Sequence of chain 1.E:
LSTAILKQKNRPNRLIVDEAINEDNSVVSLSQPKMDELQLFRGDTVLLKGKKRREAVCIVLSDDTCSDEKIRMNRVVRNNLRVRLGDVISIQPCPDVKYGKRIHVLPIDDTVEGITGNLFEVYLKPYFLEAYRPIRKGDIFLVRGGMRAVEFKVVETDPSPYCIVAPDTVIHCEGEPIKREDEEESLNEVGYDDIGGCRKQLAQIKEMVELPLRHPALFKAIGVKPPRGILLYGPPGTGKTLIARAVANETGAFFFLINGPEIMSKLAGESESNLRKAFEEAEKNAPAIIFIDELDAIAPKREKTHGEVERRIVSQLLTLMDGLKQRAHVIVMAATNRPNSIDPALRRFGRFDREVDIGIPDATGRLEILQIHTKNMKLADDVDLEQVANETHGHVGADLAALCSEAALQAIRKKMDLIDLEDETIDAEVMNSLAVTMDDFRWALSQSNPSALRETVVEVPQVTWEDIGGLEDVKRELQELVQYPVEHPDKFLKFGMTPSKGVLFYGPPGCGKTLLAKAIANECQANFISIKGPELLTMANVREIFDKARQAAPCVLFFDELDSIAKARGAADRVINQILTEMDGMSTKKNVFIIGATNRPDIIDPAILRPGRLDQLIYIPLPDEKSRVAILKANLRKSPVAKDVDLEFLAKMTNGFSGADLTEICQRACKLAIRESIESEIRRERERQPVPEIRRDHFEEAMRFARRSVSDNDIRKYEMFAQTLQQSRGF

Binding-site contacts:
Ligand atom O1B contacts residue GLY250 of chain 1.F at 3.4 Å (h-bond).
Ligand atom O3G contacts residue THR252 of chain 1.F at 3.6 Å.
Ligand atom N3 contacts residue LEU253 of chain 1.F at 3.5 Å.
Ligand atom O2B contacts residue THR252 of chain 1.F at 2.6 Å (h-bond).
Ligand atom PB contacts residue MG1 of chain 1.AA at 3.7 Å.
Ligand atom O1A contacts residue THR252 of chain 1.F at 3.4 Å.
Ligand atom N1 contacts residue ILE206 of chain 1.F at 3.7 Å.
Ligand atom PB contacts residue GLY248 of chain 1.F at 3.7 Å.
Ligand atom N9 contacts residue GLY408 of chain 1.F at 3.7 Å.
Ligand atom O3B contacts residue PRO247 of chain 1.F at 3.7 Å.
Ligand atom N1 contacts residue GLY207 of chain 1.F at 3.1 Å (h-bond).
Ligand atom N7 contacts residue GLY248 of chain 1.F at 3.4 Å (h-bond).
Ligand atom O1A contacts residue LEU253 of chain 1.F at 2.9 Å (h-bond).
Ligand atom N7 contacts residue THR249 of chain 1.F at 3.3 Å.
Ligand atom O2' contacts residue HIS384 of chain 1.F at 3.0 Å.
Ligand atom O3A contacts residue GLY250 of chain 1.F at 3.2 Å (h-bond).
Ligand atom PG contacts residue MG1 of chain 1.AA at 3.5 Å.
Ligand atom C8 contacts residue ALA409 of chain 1.F at 3.7 Å (hydrophobic).
Ligand atom C2 contacts residue ASP205 of chain 1.F at 3.3 Å.
Ligand atom O1A contacts residue GLY250 of chain 1.F at 3.6 Å.
Ligand atom N6 contacts residue GLY207 of chain 1.F at 3.0 Å (h-bond).
Ligand atom O4' contacts residue ALA409 of chain 1.F at 3.5 Å.
Ligand atom C5' contacts residue PHE360 of chain 1.E at 3.6 Å (hydrophobic).
Ligand atom O3G contacts residue MG1 of chain 1.AA at 2.0 Å.
Ligand atom N3 contacts residue HIS384 of chain 1.F at 3.4 Å (h-bond).
Ligand atom N6 contacts residue THR249 of chain 1.F at 3.6 Å.
Ligand atom C8 contacts residue GLY408 of chain 1.F at 3.5 Å.
Ligand atom N7 contacts residue GLY408 of chain 1.F at 3.5 Å.
Ligand atom C1' contacts residue HIS384 of chain 1.F at 3.5 Å.
Ligand atom C4 contacts residue LEU253 of chain 1.F at 3.5 Å (hydrophobic).
Ligand atom O3B contacts residue GLY248 of chain 1.F at 2.7 Å (h-bond).
Ligand atom O3A contacts residue GLY248 of chain 1.F at 3.5 Å.
Ligand atom N7 contacts residue GLY250 of chain 1.F at 3.3 Å.
Ligand atom O1B contacts residue THR252 of chain 1.F at 3.7 Å.
Ligand atom S1G contacts residue LYS251 of chain 1.F at 3.4 Å (salt-bridge).
Ligand atom C8 contacts residue GLY248 of chain 1.F at 3.1 Å.
Ligand atom C2 contacts residue LEU253 of chain 1.F at 3.5 Å (hydrophobic).
Ligand atom O2B contacts residue MG1 of chain 1.AA at 2.3 Å.
Ligand atom S1G contacts residue ASN348 of chain 1.F at 2.9 Å (h-bond).
Ligand atom O1B contacts residue LYS251 of chain 1.F at 2.8 Å (salt-bridge).

Sequence of chain 1.F:
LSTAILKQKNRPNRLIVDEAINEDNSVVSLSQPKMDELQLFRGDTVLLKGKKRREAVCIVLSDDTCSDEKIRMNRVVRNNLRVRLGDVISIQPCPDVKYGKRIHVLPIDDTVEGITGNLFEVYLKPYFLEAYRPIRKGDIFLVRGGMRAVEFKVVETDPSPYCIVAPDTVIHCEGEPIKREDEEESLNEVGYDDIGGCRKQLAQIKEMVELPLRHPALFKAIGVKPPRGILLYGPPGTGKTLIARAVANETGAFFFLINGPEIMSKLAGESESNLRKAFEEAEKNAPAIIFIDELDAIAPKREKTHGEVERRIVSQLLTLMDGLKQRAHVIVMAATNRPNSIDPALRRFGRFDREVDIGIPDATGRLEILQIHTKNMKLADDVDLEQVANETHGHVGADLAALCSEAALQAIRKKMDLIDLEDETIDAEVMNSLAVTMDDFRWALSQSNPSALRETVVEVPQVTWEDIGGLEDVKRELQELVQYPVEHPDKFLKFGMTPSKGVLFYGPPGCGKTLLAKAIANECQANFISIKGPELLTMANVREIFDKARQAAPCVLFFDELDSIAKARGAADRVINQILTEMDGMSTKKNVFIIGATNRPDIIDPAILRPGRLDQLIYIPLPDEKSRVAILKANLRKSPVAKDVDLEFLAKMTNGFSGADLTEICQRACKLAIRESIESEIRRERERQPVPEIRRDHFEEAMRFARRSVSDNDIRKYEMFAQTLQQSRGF

The small molecule below binds the protein below.
Small molecule (SMILES): Nc1ncnc2c1ncn2[C@@H]1O[C@H](COP(=O)(O)OP(=O)(O)OP(O)(O)=S)[C@@H](O)[C@H]1O